A small-molecule ligand and the protein it binds are described below.
Small molecule (SMILES): CC(=O)N[C@@H]1[C@@H](O)[C@H](O)[C@@H](CO)O[C@H]1O

Binding-site contacts:
Ligand atom C1 contacts residue ASN347 of chain 1.A at 1.5 Å.
Ligand atom C5 contacts residue ASN347 of chain 1.A at 3.8 Å.
Ligand atom N2 contacts residue ASN347 of chain 1.A at 2.9 Å (h-bond).
Ligand atom O7 contacts residue ASN347 of chain 1.A at 3.3 Å (h-bond).
Ligand atom C3 contacts residue ASN347 of chain 1.A at 3.9 Å.
Ligand atom C2 contacts residue ASN347 of chain 1.A at 2.5 Å.
Ligand atom O5 contacts residue ASN347 of chain 1.A at 2.5 Å (h-bond).
Ligand atom C7 contacts residue ASN347 of chain 1.A at 3.3 Å.
Ligand atom C4 contacts residue ASN347 of chain 1.A at 4.4 Å.
Ligand atom C8 contacts residue ASN347 of chain 1.A at 4.4 Å.

Sequence of chain 1.A:
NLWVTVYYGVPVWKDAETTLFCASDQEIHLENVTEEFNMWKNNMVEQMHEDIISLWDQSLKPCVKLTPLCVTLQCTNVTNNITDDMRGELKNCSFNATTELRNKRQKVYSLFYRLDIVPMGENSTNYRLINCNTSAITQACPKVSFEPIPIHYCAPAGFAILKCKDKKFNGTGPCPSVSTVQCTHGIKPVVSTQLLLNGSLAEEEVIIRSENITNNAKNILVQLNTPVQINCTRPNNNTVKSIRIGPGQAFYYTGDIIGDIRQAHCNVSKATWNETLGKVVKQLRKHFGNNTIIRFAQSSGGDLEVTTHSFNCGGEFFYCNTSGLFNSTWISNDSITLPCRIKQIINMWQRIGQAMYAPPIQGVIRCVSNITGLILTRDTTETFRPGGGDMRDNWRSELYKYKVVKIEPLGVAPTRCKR